A protein and the small-molecule ligand that binds it are described below.
Small molecule (SMILES): CC(=O)N[C@H]1[C@H](O[C@H]2[C@H](O)[C@@H](NC(C)=O)CO[C@@H]2CO)O[C@H](CO)[C@@H](O)[C@@H]1O

Sequence of chain 3.A:
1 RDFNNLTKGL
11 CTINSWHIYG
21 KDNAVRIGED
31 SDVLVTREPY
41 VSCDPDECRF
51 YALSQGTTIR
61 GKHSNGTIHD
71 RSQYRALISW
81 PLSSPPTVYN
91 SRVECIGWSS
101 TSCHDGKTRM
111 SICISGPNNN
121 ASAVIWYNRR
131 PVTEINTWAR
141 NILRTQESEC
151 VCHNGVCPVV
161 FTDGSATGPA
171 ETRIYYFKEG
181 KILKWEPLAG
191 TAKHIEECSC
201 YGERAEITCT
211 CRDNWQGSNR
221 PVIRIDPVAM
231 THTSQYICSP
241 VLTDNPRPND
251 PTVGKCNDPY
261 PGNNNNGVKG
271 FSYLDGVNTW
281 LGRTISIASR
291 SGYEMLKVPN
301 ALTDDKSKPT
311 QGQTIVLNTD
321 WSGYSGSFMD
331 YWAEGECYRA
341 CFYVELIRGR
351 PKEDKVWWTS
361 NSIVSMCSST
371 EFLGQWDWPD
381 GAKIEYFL

Binding-site contacts:
Ligand atom C1 contacts residue TRP357 of chain 3.A at 3.8 Å (hydrophobic).
Ligand atom C7 contacts residue ASN65 of chain 3.A at 3.4 Å.
Ligand atom C2 contacts residue TRP357 of chain 3.A at 3.9 Å (hydrophobic).
Ligand atom C1 contacts residue ASN65 of chain 3.A at 1.4 Å.
Ligand atom C4 contacts residue ASN65 of chain 3.A at 4.2 Å.
Ligand atom N2 contacts residue TRP357 of chain 3.A at 3.5 Å (h-bond).
Ligand atom O3 contacts residue TRP357 of chain 3.A at 3.7 Å.
Ligand atom C5 contacts residue ASN65 of chain 3.A at 3.6 Å.
Ligand atom C5 contacts residue TRP357 of chain 3.A at 3.9 Å (hydrophobic).
Ligand atom O5 contacts residue ASN65 of chain 3.A at 2.4 Å (h-bond).
Ligand atom C4 contacts residue TRP357 of chain 3.A at 4.4 Å (hydrophobic).
Ligand atom C8 contacts residue ASN65 of chain 3.A at 4.5 Å.
Ligand atom O7 contacts residue ASN65 of chain 3.A at 3.7 Å.
Ligand atom C3 contacts residue ASN65 of chain 3.A at 3.7 Å.
Ligand atom N2 contacts residue ASN65 of chain 3.A at 2.8 Å (h-bond).
Ligand atom O4 contacts residue TRP357 of chain 3.A at 4.3 Å.
Ligand atom C2 contacts residue ASN65 of chain 3.A at 2.4 Å.
Ligand atom O5 contacts residue TRP357 of chain 3.A at 4.3 Å.
Ligand atom C3 contacts residue TRP357 of chain 3.A at 3.9 Å (hydrophobic).
Ligand atom C7 contacts residue TRP357 of chain 3.A at 4.0 Å (hydrophobic).
Ligand atom C8 contacts residue TRP357 of chain 3.A at 3.4 Å (hydrophobic).